Binding-site contacts:
Ligand atom O2P contacts residue ASP403 of chain 1.W at 3.9 Å.
Ligand atom C6 contacts residue PRO408 of chain 1.H at 3.8 Å (hydrophobic).
Ligand atom C8 contacts residue PRO408 of chain 1.H at 4.4 Å (hydrophobic).
Ligand atom N6 contacts residue GLY414 of chain 1.H at 4.4 Å.
Ligand atom C2 contacts residue PRO408 of chain 1.H at 4.0 Å (hydrophobic).
Ligand atom O2P contacts residue HIS407 of chain 1.H at 4.1 Å.
Ligand atom O1P contacts residue HIS405 of chain 1.W at 3.9 Å.
Ligand atom N1 contacts residue PRO408 of chain 1.H at 3.8 Å.
Ligand atom C8 contacts residue SER409 of chain 1.H at 4.2 Å.
Ligand atom N6 contacts residue GLY416 of chain 1.H at 3.7 Å.
Ligand atom N1 contacts residue GLY416 of chain 1.H at 3.1 Å (h-bond).
Ligand atom N6 contacts residue PHE415 of chain 1.H at 4.4 Å.
Ligand atom C2 contacts residue ILE399 of chain 1.H at 4.3 Å (hydrophobic).
Ligand atom N7 contacts residue PRO204 of chain 1.H at 4.1 Å.
Ligand atom O2P contacts residue GLY404 of chain 1.W at 4.2 Å.
Ligand atom C8 contacts residue HIS407 of chain 1.H at 3.4 Å.
Ligand atom C2 contacts residue GLY416 of chain 1.H at 3.6 Å.
Ligand atom N6 contacts residue SER409 of chain 1.H at 3.3 Å (h-bond).
Ligand atom N9 contacts residue PRO408 of chain 1.H at 3.8 Å.
Ligand atom N7 contacts residue HIS407 of chain 1.H at 3.8 Å.
Ligand atom N9 contacts residue HIS407 of chain 1.H at 4.4 Å.
Ligand atom C6 contacts residue GLY416 of chain 1.H at 4.2 Å.
Ligand atom C1' contacts residue PRO408 of chain 1.H at 3.9 Å (hydrophobic).
Ligand atom C2' contacts residue PRO408 of chain 1.H at 4.3 Å (hydrophobic).
Ligand atom C6 contacts residue PRO204 of chain 1.H at 4.3 Å (hydrophobic).
Ligand atom N6 contacts residue PRO204 of chain 1.H at 4.4 Å.
Ligand atom N7 contacts residue SER409 of chain 1.H at 3.2 Å (h-bond).
Ligand atom C5 contacts residue SER409 of chain 1.H at 3.7 Å.
Ligand atom C2' contacts residue HIS407 of chain 1.H at 4.0 Å.
Ligand atom C6 contacts residue SER409 of chain 1.H at 3.8 Å.
Ligand atom C5 contacts residue PRO204 of chain 1.H at 4.1 Å (hydrophobic).
Ligand atom C5 contacts residue PRO408 of chain 1.H at 4.2 Å (hydrophobic).
Ligand atom C4 contacts residue PRO408 of chain 1.H at 3.9 Å (hydrophobic).
Ligand atom N3 contacts residue PRO408 of chain 1.H at 3.6 Å.
Ligand atom N6 contacts residue PRO408 of chain 1.H at 4.0 Å.

A protein and the small-molecule ligand that binds it are described below.
Small molecule (SMILES): Nc1ncnc2c1ncn2[C@H]1C[C@H](O)[C@@H](COP(=O)(O)O)O1

Sequence of chain 1.H:
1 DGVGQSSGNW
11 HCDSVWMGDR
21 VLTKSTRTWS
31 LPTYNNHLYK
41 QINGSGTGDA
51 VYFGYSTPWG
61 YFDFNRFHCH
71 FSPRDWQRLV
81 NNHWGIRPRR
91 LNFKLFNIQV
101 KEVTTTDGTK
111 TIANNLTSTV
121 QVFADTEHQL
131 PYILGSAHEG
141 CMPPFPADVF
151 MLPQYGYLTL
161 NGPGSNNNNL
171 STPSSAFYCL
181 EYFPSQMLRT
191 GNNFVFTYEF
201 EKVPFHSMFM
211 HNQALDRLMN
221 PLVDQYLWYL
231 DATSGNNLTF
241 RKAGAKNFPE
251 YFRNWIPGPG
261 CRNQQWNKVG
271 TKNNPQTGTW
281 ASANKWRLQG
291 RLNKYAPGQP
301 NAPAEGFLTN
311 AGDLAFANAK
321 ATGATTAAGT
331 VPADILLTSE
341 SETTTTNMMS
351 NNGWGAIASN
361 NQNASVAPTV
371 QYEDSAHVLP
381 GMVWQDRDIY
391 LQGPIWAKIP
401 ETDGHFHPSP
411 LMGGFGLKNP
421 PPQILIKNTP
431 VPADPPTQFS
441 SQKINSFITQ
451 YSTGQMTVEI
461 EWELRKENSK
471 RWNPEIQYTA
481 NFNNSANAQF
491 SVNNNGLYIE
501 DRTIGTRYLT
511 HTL

Sequence of chain 1.W:
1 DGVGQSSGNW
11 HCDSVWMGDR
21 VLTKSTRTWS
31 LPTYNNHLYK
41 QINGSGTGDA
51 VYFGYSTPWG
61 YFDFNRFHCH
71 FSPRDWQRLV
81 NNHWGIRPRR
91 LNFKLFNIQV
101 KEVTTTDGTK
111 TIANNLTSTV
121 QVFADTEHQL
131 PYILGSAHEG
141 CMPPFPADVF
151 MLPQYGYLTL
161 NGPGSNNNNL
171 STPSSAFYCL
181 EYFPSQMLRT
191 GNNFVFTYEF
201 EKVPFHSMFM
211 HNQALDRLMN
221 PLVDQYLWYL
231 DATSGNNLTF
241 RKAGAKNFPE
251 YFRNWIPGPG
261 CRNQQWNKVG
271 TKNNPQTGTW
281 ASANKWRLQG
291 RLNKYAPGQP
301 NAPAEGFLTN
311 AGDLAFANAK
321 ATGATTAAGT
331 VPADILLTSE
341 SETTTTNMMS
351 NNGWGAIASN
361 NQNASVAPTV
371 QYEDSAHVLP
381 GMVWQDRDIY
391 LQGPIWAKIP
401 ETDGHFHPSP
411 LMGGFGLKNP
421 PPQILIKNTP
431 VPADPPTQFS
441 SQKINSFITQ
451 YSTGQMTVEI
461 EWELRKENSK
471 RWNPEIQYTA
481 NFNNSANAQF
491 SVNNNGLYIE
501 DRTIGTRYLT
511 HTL